This protein binds this small molecule.
Small molecule (SMILES): C[C@@H]1O[C@@H]1P(=O)(O)O

Sequence of chain 2.B:
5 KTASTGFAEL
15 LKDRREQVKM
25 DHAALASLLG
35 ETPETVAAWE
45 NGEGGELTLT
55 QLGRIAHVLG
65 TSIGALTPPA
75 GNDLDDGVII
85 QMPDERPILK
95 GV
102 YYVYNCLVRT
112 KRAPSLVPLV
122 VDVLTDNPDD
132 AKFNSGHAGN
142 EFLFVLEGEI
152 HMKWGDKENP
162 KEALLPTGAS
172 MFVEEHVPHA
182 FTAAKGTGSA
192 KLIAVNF

Sequence of chain 2.A:
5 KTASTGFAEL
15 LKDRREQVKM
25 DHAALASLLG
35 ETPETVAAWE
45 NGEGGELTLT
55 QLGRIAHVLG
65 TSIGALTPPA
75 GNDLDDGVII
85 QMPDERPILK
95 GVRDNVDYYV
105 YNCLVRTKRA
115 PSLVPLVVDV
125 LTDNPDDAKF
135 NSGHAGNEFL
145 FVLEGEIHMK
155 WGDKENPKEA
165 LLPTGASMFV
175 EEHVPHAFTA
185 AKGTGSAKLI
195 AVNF

Binding-site contacts:
Ligand atom C2 contacts residue LEU120 of chain 2.B at 4.0 Å (hydrophobic).
Ligand atom O3P contacts residue HIS138 of chain 2.B at 2.8 Å (h-bond).
Ligand atom O3P contacts residue ASN135 of chain 2.B at 2.9 Å (h-bond).
Ligand atom C3 contacts residue GLU142 of chain 2.B at 2.9 Å.
Ligand atom O3P contacts residue HIS180 of chain 2.B at 3.3 Å (h-bond).
Ligand atom O contacts residue GLU142 of chain 2.B at 3.1 Å (salt-bridge).
Ligand atom C2 contacts residue ALA195 of chain 2.B at 3.9 Å (hydrophobic).
Ligand atom O contacts residue PHE182 of chain 2.B at 4.2 Å.
Ligand atom O3P contacts residue LYS23 of chain 2.A at 4.4 Å.
Ligand atom O2P contacts residue TYR103 of chain 2.B at 4.0 Å.
Ligand atom C3 contacts residue HIS138 of chain 2.B at 4.1 Å.
Ligand atom P contacts residue TYR105 of chain 2.B at 4.5 Å.
Ligand atom O1P contacts residue ZN1 of chain 2.F at 4.4 Å.
Ligand atom O contacts residue ALA195 of chain 2.B at 4.3 Å.
Ligand atom O1P contacts residue LYS23 of chain 2.A at 2.8 Å (salt-bridge).
Ligand atom C2 contacts residue GLU142 of chain 2.B at 3.4 Å.
Ligand atom O2P contacts residue ASN135 of chain 2.B at 3.0 Å (h-bond).
Ligand atom C1 contacts residue ZN1 of chain 2.F at 3.6 Å.
Ligand atom C3 contacts residue ZN1 of chain 2.F at 3.4 Å.
Ligand atom O3P contacts residue GLU142 of chain 2.B at 3.9 Å.
Ligand atom O2P contacts residue ZN1 of chain 2.F at 4.2 Å.
Ligand atom O contacts residue LEU144 of chain 2.B at 4.4 Å.
Ligand atom O3P contacts residue ZN1 of chain 2.F at 2.0 Å.
Ligand atom C1 contacts residue GLU142 of chain 2.B at 4.5 Å.
Ligand atom P contacts residue ASN135 of chain 2.B at 3.3 Å.
Ligand atom C3 contacts residue LEU120 of chain 2.B at 3.8 Å (hydrophobic).
Ligand atom O contacts residue HIS180 of chain 2.B at 4.2 Å.
Ligand atom P contacts residue HIS180 of chain 2.B at 4.4 Å.
Ligand atom C2 contacts residue ZN1 of chain 2.F at 3.6 Å.
Ligand atom O1P contacts residue ASN135 of chain 2.B at 4.0 Å.
Ligand atom O2P contacts residue TYR105 of chain 2.B at 4.5 Å.
Ligand atom O1P contacts residue TYR105 of chain 2.B at 3.5 Å (h-bond).
Ligand atom C3 contacts residue LYS23 of chain 2.A at 3.8 Å.
Ligand atom O contacts residue ZN1 of chain 2.F at 2.7 Å.
Ligand atom O contacts residue HIS138 of chain 2.B at 4.5 Å.
Ligand atom P contacts residue LYS23 of chain 2.A at 4.1 Å.
Ligand atom P contacts residue ZN1 of chain 2.F at 3.3 Å.
Ligand atom O2P contacts residue HIS180 of chain 2.B at 4.5 Å.
Ligand atom P contacts residue HIS138 of chain 2.B at 4.3 Å.